This small molecule binds to this protein.
Small molecule (SMILES): CN(CCCC(=O)c1cccnc1)N=O

Sequence of chain 1.B:
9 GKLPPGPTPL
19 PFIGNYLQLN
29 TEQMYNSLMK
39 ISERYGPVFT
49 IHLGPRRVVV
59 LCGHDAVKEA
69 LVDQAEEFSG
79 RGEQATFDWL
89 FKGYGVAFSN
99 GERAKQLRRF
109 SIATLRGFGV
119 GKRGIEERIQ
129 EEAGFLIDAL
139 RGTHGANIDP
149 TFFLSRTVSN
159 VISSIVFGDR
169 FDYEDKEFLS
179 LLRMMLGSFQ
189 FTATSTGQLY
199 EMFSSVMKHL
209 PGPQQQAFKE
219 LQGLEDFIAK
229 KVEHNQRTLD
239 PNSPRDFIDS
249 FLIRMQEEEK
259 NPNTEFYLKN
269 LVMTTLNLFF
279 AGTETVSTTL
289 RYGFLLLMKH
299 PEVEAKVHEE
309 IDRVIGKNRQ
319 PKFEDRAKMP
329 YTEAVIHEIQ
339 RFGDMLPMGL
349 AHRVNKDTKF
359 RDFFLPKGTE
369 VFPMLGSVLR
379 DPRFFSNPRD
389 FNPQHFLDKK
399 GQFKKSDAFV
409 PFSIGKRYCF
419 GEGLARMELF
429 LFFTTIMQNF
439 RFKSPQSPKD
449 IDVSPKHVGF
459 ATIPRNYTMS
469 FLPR

Binding-site contacts:
Ligand atom O2 contacts residue HEM1 of chain 1.K at 3.0 Å (h-bond).
Ligand atom N1 contacts residue PHE96 of chain 1.B at 4.0 Å.
Ligand atom N3 contacts residue HEM1 of chain 1.K at 3.0 Å.
Ligand atom C6 contacts residue PHE96 of chain 1.B at 3.7 Å (hydrophobic).
Ligand atom C9 contacts residue LEU344 of chain 1.B at 4.2 Å (hydrophobic).
Ligand atom N2 contacts residue ALA279 of chain 1.B at 3.9 Å.
Ligand atom C5 contacts residue PHE96 of chain 1.B at 3.7 Å (hydrophobic).
Ligand atom C4 contacts residue PHE96 of chain 1.B at 3.7 Å (hydrophobic).
Ligand atom C7 contacts residue LEU348 of chain 1.B at 4.1 Å (hydrophobic).
Ligand atom N3 contacts residue THR283 of chain 1.B at 3.8 Å.
Ligand atom N1 contacts residue ASN275 of chain 1.B at 2.8 Å (h-bond).
Ligand atom N2 contacts residue HEM1 of chain 1.K at 4.3 Å.
Ligand atom C4 contacts residue ASN275 of chain 1.B at 3.0 Å.
Ligand atom N1 contacts residue PHE278 of chain 1.B at 3.8 Å.
Ligand atom O1 contacts residue ALA279 of chain 1.B at 4.1 Å.
Ligand atom C8 contacts residue PHE458 of chain 1.B at 3.5 Å (hydrophobic).
Ligand atom C1 contacts residue PHE96 of chain 1.B at 3.9 Å (hydrophobic).
Ligand atom C1 contacts residue PHE85 of chain 1.B at 3.9 Å (hydrophobic).
Ligand atom O2 contacts residue ALA279 of chain 1.B at 3.5 Å.
Ligand atom N1 contacts residue PHE89 of chain 1.B at 3.7 Å.
Ligand atom O2 contacts residue THR283 of chain 1.B at 2.8 Å.
Ligand atom C3 contacts residue PHE278 of chain 1.B at 3.4 Å (hydrophobic).
Ligand atom C2 contacts residue PHE85 of chain 1.B at 3.6 Å (hydrophobic).
Ligand atom C7 contacts residue PHE96 of chain 1.B at 3.5 Å (hydrophobic).
Ligand atom N2 contacts residue LEU344 of chain 1.B at 4.2 Å.
Ligand atom C9 contacts residue ALA279 of chain 1.B at 4.3 Å (hydrophobic).
Ligand atom C10 contacts residue ALA279 of chain 1.B at 3.5 Å (hydrophobic).
Ligand atom C10 contacts residue PHE187 of chain 1.B at 4.3 Å (hydrophobic).
Ligand atom O1 contacts residue ALA95 of chain 1.B at 3.9 Å.
Ligand atom N2 contacts residue THR283 of chain 1.B at 3.9 Å.
Ligand atom C7 contacts residue PHE458 of chain 1.B at 3.9 Å (hydrophobic).
Ligand atom O1 contacts residue HEM1 of chain 1.K at 4.2 Å.
Ligand atom N3 contacts residue ALA279 of chain 1.B at 3.5 Å.
Ligand atom C5 contacts residue ASN275 of chain 1.B at 4.2 Å.
Ligand atom C2 contacts residue PHE278 of chain 1.B at 3.5 Å (hydrophobic).
Ligand atom C10 contacts residue THR283 of chain 1.B at 3.7 Å.
Ligand atom N1 contacts residue LEU274 of chain 1.B at 4.3 Å.
Ligand atom C8 contacts residue LEU344 of chain 1.B at 4.0 Å (hydrophobic).
Ligand atom C3 contacts residue ASN275 of chain 1.B at 4.0 Å.
Ligand atom C3 contacts residue PHE89 of chain 1.B at 3.8 Å (hydrophobic).